Binding-site contacts:
Ligand atom O4' contacts residue ILE219 of chain 1.A at 3.5 Å.
Ligand atom C4 contacts residue HIS357 of chain 1.B at 3.5 Å.
Ligand atom O23 contacts residue ALA343 of chain 1.A at 2.8 Å (h-bond).
Ligand atom O30 contacts residue THR355 of chain 1.B at 3.2 Å.
Ligand atom O20 contacts residue PRO342 of chain 1.A at 3.5 Å.
Ligand atom O4' contacts residue ALA340 of chain 1.A at 3.5 Å.
Ligand atom C40 contacts residue PHE240 of chain 1.A at 3.2 Å (hydrophobic).
Ligand atom O30 contacts residue PHE139 of chain 1.A at 3.4 Å.
Ligand atom C38 contacts residue ARG242 of chain 1.A at 3.3 Å.
Ligand atom O23 contacts residue ILE341 of chain 1.A at 2.7 Å (h-bond).
Ligand atom C2 contacts residue ALA278 of chain 1.A at 3.5 Å (hydrophobic).
Ligand atom O44 contacts residue SER277 of chain 1.A at 2.6 Å (h-bond).
Ligand atom O2' contacts residue HIS357 of chain 1.B at 2.9 Å (h-bond).
Ligand atom O29 contacts residue GLN356 of chain 1.B at 3.3 Å.
Ligand atom N64 contacts residue ARG232 of chain 1.B at 3.5 Å.
Ligand atom C4 contacts residue ALA340 of chain 1.A at 3.6 Å (hydrophobic).
Ligand atom O2' contacts residue GLN356 of chain 1.B at 3.5 Å.
Ligand atom N35 contacts residue ARG242 of chain 1.A at 3.1 Å (salt-bridge).
Ligand atom O23 contacts residue PRO342 of chain 1.A at 3.0 Å.
Ligand atom O26 contacts residue PHE139 of chain 1.A at 3.3 Å.
Ligand atom O30 contacts residue GLN356 of chain 1.B at 2.8 Å (h-bond).
Ligand atom O28 contacts residue ILE219 of chain 1.A at 3.2 Å.
Ligand atom C2 contacts residue TYR304 of chain 1.A at 3.4 Å (hydrophobic).
Ligand atom N01 contacts residue ARG366 of chain 1.A at 3.3 Å (salt-bridge).
Ligand atom O29 contacts residue HIS138 of chain 1.A at 3.0 Å (h-bond).
Ligand atom C2 contacts residue HIS357 of chain 1.B at 3.5 Å.
Ligand atom N7 contacts residue ARG366 of chain 1.A at 3.0 Å (salt-bridge).
Ligand atom N39 contacts residue PHE240 of chain 1.A at 3.4 Å.
Ligand atom N64 contacts residue ASP231 of chain 1.B at 2.9 Å (salt-bridge).
Ligand atom N64 contacts residue ARG242 of chain 1.A at 3.4 Å (salt-bridge).
Ligand atom C37 contacts residue ARG242 of chain 1.A at 3.2 Å.
Ligand atom O19 contacts residue ARG242 of chain 1.A at 2.8 Å (salt-bridge).
Ligand atom O20 contacts residue ILE341 of chain 1.A at 3.0 Å (h-bond).
Ligand atom N35 contacts residue ARG232 of chain 1.B at 3.0 Å (salt-bridge).
Ligand atom C25 contacts residue ALA217 of chain 1.A at 2.9 Å (hydrophobic).
Ligand atom C22 contacts residue ILE341 of chain 1.A at 3.5 Å (hydrophobic).
Ligand atom N1 contacts residue HIS357 of chain 1.B at 3.3 Å.
Ligand atom C22 contacts residue ILE219 of chain 1.A at 3.5 Å (hydrophobic).
Ligand atom N1 contacts residue ALA278 of chain 1.A at 3.5 Å.
Ligand atom C24 contacts residue ALA217 of chain 1.A at 3.1 Å (hydrophobic).

Sequence of chain 1.A:
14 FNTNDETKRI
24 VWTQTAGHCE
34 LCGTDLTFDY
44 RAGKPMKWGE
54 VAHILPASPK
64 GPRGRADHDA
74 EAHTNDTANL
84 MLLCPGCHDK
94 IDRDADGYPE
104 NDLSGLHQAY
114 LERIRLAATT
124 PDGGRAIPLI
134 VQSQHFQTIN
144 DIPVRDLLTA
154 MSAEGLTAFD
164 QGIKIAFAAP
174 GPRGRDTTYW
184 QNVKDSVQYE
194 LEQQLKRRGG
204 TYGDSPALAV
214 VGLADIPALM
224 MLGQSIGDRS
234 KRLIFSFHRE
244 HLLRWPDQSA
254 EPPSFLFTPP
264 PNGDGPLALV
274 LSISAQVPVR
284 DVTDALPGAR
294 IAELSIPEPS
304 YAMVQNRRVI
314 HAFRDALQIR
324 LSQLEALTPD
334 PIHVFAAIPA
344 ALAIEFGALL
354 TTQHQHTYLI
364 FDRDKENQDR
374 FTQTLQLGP

Sequence of chain 1.B:
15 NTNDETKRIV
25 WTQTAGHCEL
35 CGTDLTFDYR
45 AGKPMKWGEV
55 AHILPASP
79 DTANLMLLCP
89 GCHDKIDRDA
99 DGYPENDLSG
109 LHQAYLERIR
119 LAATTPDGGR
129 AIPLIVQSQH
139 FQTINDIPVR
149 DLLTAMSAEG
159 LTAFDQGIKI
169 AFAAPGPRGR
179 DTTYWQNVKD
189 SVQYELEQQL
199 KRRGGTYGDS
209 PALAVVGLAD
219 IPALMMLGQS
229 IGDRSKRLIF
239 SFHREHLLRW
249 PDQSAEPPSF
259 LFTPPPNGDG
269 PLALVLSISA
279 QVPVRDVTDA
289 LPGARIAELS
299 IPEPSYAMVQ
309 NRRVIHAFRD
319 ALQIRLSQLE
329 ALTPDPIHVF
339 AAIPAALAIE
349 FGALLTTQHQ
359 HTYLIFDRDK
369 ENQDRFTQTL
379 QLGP

This small molecule binds to this protein.
Small molecule (SMILES): Nc1ncnc2c1ncn2[C@@H]1O[C@@H]2COP(=O)(O)O[C@@H]3[C@H](O)[C@@H](COP(=O)(O)O[C@H]2[C@H]1O)O[C@H]3n1cnc2c(N)ncnc21